Sequence of chain 1.A:
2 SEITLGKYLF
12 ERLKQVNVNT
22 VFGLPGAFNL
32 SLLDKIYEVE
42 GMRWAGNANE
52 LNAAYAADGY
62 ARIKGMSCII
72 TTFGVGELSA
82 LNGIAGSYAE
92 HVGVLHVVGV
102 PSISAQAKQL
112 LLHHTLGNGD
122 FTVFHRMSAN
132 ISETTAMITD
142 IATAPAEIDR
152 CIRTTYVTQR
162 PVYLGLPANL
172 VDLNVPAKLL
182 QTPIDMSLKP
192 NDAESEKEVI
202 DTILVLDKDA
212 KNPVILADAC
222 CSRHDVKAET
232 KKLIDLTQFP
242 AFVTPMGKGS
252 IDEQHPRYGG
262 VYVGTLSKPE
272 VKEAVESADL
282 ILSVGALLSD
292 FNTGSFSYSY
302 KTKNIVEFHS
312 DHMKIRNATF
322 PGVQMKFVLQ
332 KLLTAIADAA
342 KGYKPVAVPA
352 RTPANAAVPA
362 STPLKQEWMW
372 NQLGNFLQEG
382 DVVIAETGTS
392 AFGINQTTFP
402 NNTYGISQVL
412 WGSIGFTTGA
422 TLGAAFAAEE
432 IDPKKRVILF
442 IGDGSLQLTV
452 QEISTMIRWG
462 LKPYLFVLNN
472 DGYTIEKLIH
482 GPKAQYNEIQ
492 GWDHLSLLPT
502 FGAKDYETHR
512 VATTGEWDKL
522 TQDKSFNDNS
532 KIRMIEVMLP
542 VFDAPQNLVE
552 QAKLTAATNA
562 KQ

Sequence of chain 1.B:
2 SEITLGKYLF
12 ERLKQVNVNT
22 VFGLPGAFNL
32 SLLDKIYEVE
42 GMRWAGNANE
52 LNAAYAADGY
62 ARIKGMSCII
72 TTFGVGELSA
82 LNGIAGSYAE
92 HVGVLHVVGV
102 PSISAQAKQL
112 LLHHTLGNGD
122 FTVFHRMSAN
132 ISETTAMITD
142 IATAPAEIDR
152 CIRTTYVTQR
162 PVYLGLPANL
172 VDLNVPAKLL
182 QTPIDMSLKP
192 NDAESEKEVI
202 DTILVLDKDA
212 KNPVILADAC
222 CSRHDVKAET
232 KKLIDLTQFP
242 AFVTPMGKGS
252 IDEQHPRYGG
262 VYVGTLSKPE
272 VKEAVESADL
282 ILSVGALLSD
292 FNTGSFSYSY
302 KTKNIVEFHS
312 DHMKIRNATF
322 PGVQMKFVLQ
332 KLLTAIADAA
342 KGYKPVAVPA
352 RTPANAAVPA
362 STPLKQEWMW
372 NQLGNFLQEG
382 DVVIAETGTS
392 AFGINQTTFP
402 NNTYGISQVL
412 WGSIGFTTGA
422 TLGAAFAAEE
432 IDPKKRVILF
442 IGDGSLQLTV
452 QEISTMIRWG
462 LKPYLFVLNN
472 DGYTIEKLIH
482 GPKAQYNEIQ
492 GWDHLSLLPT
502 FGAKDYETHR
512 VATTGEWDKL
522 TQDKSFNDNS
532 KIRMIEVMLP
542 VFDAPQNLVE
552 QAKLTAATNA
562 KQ

Binding-site contacts:
Ligand atom C contacts residue GLY27 of chain 1.B at 4.1 Å.
Ligand atom O3 contacts residue HIS115 of chain 1.B at 3.2 Å (h-bond).
Ligand atom C contacts residue HIS114 of chain 1.B at 4.0 Å.
Ligand atom CA contacts residue HIS115 of chain 1.B at 4.0 Å.
Ligand atom O contacts residue ALA28 of chain 1.B at 3.3 Å (h-bond).
Ligand atom CB contacts residue THR388 of chain 1.A at 4.2 Å.
Ligand atom CB contacts residue TPP1 of chain 1.E at 2.6 Å.
Ligand atom O3 contacts residue TPP1 of chain 1.E at 2.2 Å.
Ligand atom CB contacts residue ILE476 of chain 1.A at 3.9 Å (hydrophobic).
Ligand atom CB contacts residue GLU477 of chain 1.A at 3.8 Å.
Ligand atom CA contacts residue GLU477 of chain 1.A at 3.6 Å.
Ligand atom OXT contacts residue TPP1 of chain 1.E at 3.3 Å.
Ligand atom O contacts residue TPP1 of chain 1.E at 3.9 Å.
Ligand atom OXT contacts residue ILE480 of chain 1.A at 4.3 Å.
Ligand atom C contacts residue TPP1 of chain 1.E at 2.9 Å.
Ligand atom C contacts residue HIS115 of chain 1.B at 3.9 Å.
Ligand atom CA contacts residue TPP1 of chain 1.E at 1.7 Å.
Ligand atom CB contacts residue HIS114 of chain 1.B at 4.5 Å.
Ligand atom O contacts residue HIS115 of chain 1.B at 3.0 Å (h-bond).
Ligand atom C contacts residue GLU477 of chain 1.A at 3.4 Å.
Ligand atom O3 contacts residue GLY413 of chain 1.A at 3.9 Å.
Ligand atom OXT contacts residue GLU477 of chain 1.A at 2.4 Å (salt-bridge).
Ligand atom OXT contacts residue ALA28 of chain 1.B at 2.7 Å (h-bond).
Ligand atom O3 contacts residue THR388 of chain 1.A at 4.1 Å.
Ligand atom OXT contacts residue GLY27 of chain 1.B at 3.5 Å.
Ligand atom CB contacts residue PHE292 of chain 1.A at 4.5 Å (hydrophobic).
Ligand atom C contacts residue ALA28 of chain 1.B at 3.5 Å (hydrophobic).
Ligand atom O contacts residue HIS114 of chain 1.B at 3.0 Å (h-bond).
Ligand atom O3 contacts residue HIS114 of chain 1.B at 4.2 Å.
Ligand atom O contacts residue GLY27 of chain 1.B at 4.2 Å.

This small molecule binds to this protein.
Small molecule (SMILES): CC(=O)C(=O)O